A small-molecule ligand and the protein it binds are described below.
Small molecule (SMILES): O=C(O)[C@@H]1O[C@H](O[C@H]2[C@@H](OS(=O)(=O)O)O[C@@H](O)[C@H](NS(=O)(=O)O)[C@H]2O)[C@@H](OS(=O)(=O)O)[C@H](O)[C@@H]1O

Sequence of chain 37.H:
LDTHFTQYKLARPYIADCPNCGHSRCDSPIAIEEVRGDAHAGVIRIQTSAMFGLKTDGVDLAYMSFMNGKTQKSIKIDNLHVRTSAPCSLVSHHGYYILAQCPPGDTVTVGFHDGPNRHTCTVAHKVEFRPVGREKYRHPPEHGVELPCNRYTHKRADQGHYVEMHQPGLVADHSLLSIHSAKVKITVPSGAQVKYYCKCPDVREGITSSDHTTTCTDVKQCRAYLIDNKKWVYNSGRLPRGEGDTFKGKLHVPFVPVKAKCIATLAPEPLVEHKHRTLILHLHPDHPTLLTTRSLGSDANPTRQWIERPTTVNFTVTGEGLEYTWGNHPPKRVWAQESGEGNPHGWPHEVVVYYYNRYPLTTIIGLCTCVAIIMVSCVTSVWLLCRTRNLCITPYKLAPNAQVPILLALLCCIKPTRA

Binding-site contacts:
Ligand atom C3 contacts residue ALA158 of chain 37.H at 4.0 Å (hydrophobic).
Ligand atom O6A contacts residue HIS155 of chain 37.H at 3.8 Å.
Ligand atom SAG contacts residue ARG157 of chain 37.H at 3.6 Å (salt-bridge).
Ligand atom OAH contacts residue LEU2 of chain 37.H at 2.8 Å (h-bond).
Ligand atom O6A contacts residue HIS94 of chain 37.H at 3.2 Å (h-bond).
Ligand atom O5 contacts residue LYS156 of chain 37.H at 3.4 Å.
Ligand atom O6A contacts residue LEU62 of chain 37.H at 3.4 Å.
Ligand atom OAF contacts residue ARG157 of chain 37.H at 2.8 Å (salt-bridge).
Ligand atom O4 contacts residue SER93 of chain 37.H at 3.0 Å (h-bond).
Ligand atom O6B contacts residue HIS155 of chain 37.H at 3.3 Å (h-bond).
Ligand atom C3 contacts residue LYS156 of chain 37.H at 4.0 Å.
Ligand atom OAH contacts residue THR4 of chain 37.H at 3.7 Å.
Ligand atom OAF contacts residue ALA158 of chain 37.H at 3.3 Å.
Ligand atom O4 contacts residue LYS156 of chain 37.H at 3.5 Å.
Ligand atom OAH contacts residue ASP3 of chain 37.H at 4.0 Å.
Ligand atom C3 contacts residue ARG157 of chain 37.H at 3.7 Å.
Ligand atom C4 contacts residue LYS156 of chain 37.H at 4.0 Å.
Ligand atom O3 contacts residue ALA158 of chain 37.H at 3.0 Å (h-bond).
Ligand atom O4 contacts residue HIS155 of chain 37.H at 3.5 Å (h-bond).
Ligand atom O5 contacts residue HIS155 of chain 37.H at 3.6 Å.
Ligand atom C5 contacts residue LEU62 of chain 37.H at 3.8 Å (hydrophobic).
Ligand atom O5 contacts residue ARG157 of chain 37.H at 3.8 Å.
Ligand atom O6B contacts residue ARG157 of chain 37.H at 3.3 Å (salt-bridge).
Ligand atom C6 contacts residue SER93 of chain 37.H at 4.0 Å.
Ligand atom O6B contacts residue LYS156 of chain 37.H at 3.3 Å.
Ligand atom OAF contacts residue THR4 of chain 37.H at 2.9 Å (h-bond).
Ligand atom C2 contacts residue ALA158 of chain 37.H at 3.7 Å (hydrophobic).
Ligand atom OBI contacts residue LYS156 of chain 37.H at 4.0 Å.
Ligand atom OAH contacts residue ARG157 of chain 37.H at 3.1 Å (salt-bridge).
Ligand atom C6 contacts residue LEU62 of chain 37.H at 3.5 Å (hydrophobic).
Ligand atom O6B contacts residue LEU62 of chain 37.H at 4.0 Å.
Ligand atom O5B contacts residue LYS156 of chain 37.H at 3.3 Å.
Ligand atom O6B contacts residue HIS94 of chain 37.H at 4.0 Å.
Ligand atom SAG contacts residue THR4 of chain 37.H at 3.9 Å.
Ligand atom O3 contacts residue ARG157 of chain 37.H at 3.3 Å (salt-bridge).
Ligand atom C6 contacts residue HIS94 of chain 37.H at 3.9 Å.
Ligand atom C5 contacts residue HIS155 of chain 37.H at 4.0 Å.
Ligand atom O6A contacts residue SER93 of chain 37.H at 3.2 Å.
Ligand atom O3 contacts residue LYS156 of chain 37.H at 3.0 Å.
Ligand atom C6 contacts residue HIS155 of chain 37.H at 3.4 Å.